Sequence of chain 1.B:
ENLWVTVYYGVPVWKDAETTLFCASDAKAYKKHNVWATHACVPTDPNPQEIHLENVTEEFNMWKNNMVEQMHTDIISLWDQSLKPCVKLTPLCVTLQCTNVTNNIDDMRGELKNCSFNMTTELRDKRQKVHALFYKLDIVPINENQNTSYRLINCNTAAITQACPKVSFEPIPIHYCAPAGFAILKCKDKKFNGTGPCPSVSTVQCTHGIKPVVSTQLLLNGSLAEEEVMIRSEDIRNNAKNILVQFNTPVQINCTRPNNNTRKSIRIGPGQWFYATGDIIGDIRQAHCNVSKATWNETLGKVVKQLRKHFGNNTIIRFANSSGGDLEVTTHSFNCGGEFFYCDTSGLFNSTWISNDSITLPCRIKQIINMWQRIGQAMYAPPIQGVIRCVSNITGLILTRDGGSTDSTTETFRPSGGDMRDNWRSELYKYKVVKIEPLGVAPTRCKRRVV

Binding-site contacts:
Ligand atom O7 contacts residue HIS131 of chain 1.B at 4.0 Å.
Ligand atom C1 contacts residue HIS131 of chain 1.B at 4.5 Å.
Ligand atom C3 contacts residue ASN114 of chain 1.B at 3.8 Å.
Ligand atom O4 contacts residue HIS131 of chain 1.B at 4.3 Å.
Ligand atom C2 contacts residue ASN114 of chain 1.B at 2.4 Å.
Ligand atom C5 contacts residue HIS131 of chain 1.B at 4.3 Å.
Ligand atom C8 contacts residue LEU133 of chain 1.B at 3.9 Å (hydrophobic).
Ligand atom C3 contacts residue HIS131 of chain 1.B at 4.4 Å.
Ligand atom C7 contacts residue THR102 of chain 1.B at 4.2 Å.
Ligand atom C1 contacts residue ASN114 of chain 1.B at 1.4 Å.
Ligand atom C4 contacts residue ASN114 of chain 1.B at 4.2 Å.
Ligand atom N2 contacts residue LEU133 of chain 1.B at 4.2 Å.
Ligand atom C5 contacts residue ASN114 of chain 1.B at 3.7 Å.
Ligand atom C7 contacts residue ASN114 of chain 1.B at 3.5 Å.
Ligand atom O5 contacts residue ASN114 of chain 1.B at 2.4 Å (h-bond).
Ligand atom C8 contacts residue ASP279 of chain 1.B at 3.8 Å.
Ligand atom C7 contacts residue LEU133 of chain 1.B at 4.5 Å (hydrophobic).
Ligand atom O7 contacts residue THR102 of chain 1.B at 3.3 Å.
Ligand atom N2 contacts residue ASN114 of chain 1.B at 2.9 Å (h-bond).
Ligand atom O7 contacts residue ASN114 of chain 1.B at 3.7 Å.

A protein and the small-molecule ligand that binds it are described below.
Small molecule (SMILES): CC(=O)N[C@H]1[C@H](O[C@H]2[C@H](O)[C@@H](NC(C)=O)CO[C@@H]2CO)O[C@H](CO)[C@@H](O)[C@@H]1O